This small molecule binds to this protein.
Small molecule (SMILES): NC(=[NH2+])NCCC[C@H](NC(=O)[C@@H]1CCCN1C(=O)[C@H](N)Cc1ccccc1)[C@H](O)CCl

Binding-site contacts:
Ligand atom C2 contacts residue SER205 of chain 1.B at 2.0 Å.
Ligand atom CG1 contacts residue TYR47 of chain 1.B at 3.5 Å (hydrophobic).
Ligand atom CA contacts residue GLY228 of chain 1.B at 3.3 Å.
Ligand atom NH2 contacts residue ASP199 of chain 1.B at 3.3 Å (salt-bridge).
Ligand atom O contacts residue GLY228 of chain 1.B at 3.0 Å (h-bond).
Ligand atom N2 contacts residue SER205 of chain 1.B at 3.4 Å (h-bond).
Ligand atom CA2 contacts residue SER205 of chain 1.B at 2.8 Å.
Ligand atom CB2 contacts residue SER205 of chain 1.B at 2.9 Å.
Ligand atom NH1 contacts residue ASP199 of chain 1.B at 3.3 Å (salt-bridge).
Ligand atom CD3 contacts residue TRP227 of chain 1.B at 3.4 Å (hydrophobic).
Ligand atom N2 contacts residue SER226 of chain 1.B at 3.1 Å (h-bond).
Ligand atom O2 contacts residue GLY203 of chain 1.B at 3.0 Å (h-bond).
Ligand atom CE1 contacts residue LEU96 of chain 1.B at 3.6 Å (hydrophobic).
Ligand atom CB1 contacts residue LEU96 of chain 1.B at 3.7 Å (hydrophobic).
Ligand atom CZ1 contacts residue ALA200 of chain 1.B at 3.0 Å (hydrophobic).
Ligand atom CG2 contacts residue GLU202 of chain 1.B at 3.7 Å.
Ligand atom CB2 contacts residue SER226 of chain 1.B at 3.6 Å.
Ligand atom C2 contacts residue HIS43 of chain 1.B at 2.8 Å.
Ligand atom CG2 contacts residue TRP227 of chain 1.B at 3.7 Å (hydrophobic).
Ligand atom CD3 contacts residue GLY228 of chain 1.B at 3.4 Å.
Ligand atom C1 contacts residue HIS43 of chain 1.B at 3.7 Å.
Ligand atom O contacts residue TRP227 of chain 1.B at 3.6 Å.
Ligand atom N contacts residue GLY228 of chain 1.B at 2.8 Å (h-bond).
Ligand atom C3 contacts residue HIS43 of chain 1.B at 2.0 Å.
Ligand atom O1 contacts residue GLU202 of chain 1.B at 3.5 Å (salt-bridge).
Ligand atom NE contacts residue TRP227 of chain 1.B at 3.5 Å.
Ligand atom NH2 contacts residue GLY228 of chain 1.B at 3.5 Å.
Ligand atom CB1 contacts residue HIS43 of chain 1.B at 3.7 Å.
Ligand atom N2 contacts residue HIS43 of chain 1.B at 3.0 Å (h-bond).
Ligand atom O2 contacts residue SER205 of chain 1.B at 2.7 Å (h-bond).
Ligand atom CZ1 contacts residue GLY228 of chain 1.B at 3.4 Å.
Ligand atom NE contacts residue GLY228 of chain 1.B at 3.0 Å (h-bond).
Ligand atom CA2 contacts residue HIS43 of chain 1.B at 3.5 Å.
Ligand atom CE2 contacts residue TYR47 of chain 1.B at 3.3 Å (hydrophobic).
Ligand atom NH2 contacts residue ALA200 of chain 1.B at 3.1 Å (h-bond).
Ligand atom C3 contacts residue SER205 of chain 1.B at 2.9 Å.
Ligand atom NH1 contacts residue ALA200 of chain 1.B at 2.8 Å (h-bond).
Ligand atom C contacts residue GLY228 of chain 1.B at 3.6 Å.
Ligand atom NH2 contacts residue GLY230 of chain 1.B at 2.7 Å (h-bond).
Ligand atom CB contacts residue GLY228 of chain 1.B at 3.2 Å.

Sequence of chain 1.B:
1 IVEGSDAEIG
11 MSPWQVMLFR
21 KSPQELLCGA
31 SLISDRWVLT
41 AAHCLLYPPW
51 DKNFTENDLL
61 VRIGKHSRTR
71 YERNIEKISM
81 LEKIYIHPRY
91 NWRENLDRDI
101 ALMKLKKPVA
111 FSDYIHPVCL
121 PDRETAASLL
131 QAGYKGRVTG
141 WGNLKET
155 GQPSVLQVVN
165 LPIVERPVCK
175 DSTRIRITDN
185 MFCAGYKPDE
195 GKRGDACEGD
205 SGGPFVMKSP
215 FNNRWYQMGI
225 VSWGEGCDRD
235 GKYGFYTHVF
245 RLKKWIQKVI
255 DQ